Sequence of chain 2.A:
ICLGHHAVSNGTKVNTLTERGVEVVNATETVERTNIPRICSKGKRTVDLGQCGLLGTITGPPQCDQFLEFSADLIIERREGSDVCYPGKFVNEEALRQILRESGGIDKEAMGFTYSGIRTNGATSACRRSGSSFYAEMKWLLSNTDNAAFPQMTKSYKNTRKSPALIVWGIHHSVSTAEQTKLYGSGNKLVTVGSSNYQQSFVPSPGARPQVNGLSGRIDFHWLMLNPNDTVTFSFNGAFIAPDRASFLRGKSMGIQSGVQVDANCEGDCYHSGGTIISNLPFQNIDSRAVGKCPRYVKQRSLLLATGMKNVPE

Sequence of chain 2.B:
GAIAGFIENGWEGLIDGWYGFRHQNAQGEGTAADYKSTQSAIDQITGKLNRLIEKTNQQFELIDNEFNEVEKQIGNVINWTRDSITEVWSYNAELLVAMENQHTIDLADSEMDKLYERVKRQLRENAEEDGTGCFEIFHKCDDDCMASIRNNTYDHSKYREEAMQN

A protein and the small-molecule ligand that binds it are described below.
Small molecule (SMILES): CC(=O)N[C@@H]1[C@@H](O)[C@H](O)[C@@H](CO)O[C@H]1O

Binding-site contacts:
Ligand atom C3 contacts residue ASN26 of chain 2.A at 3.4 Å.
Ligand atom C4 contacts residue ASN26 of chain 2.A at 3.9 Å.
Ligand atom N2 contacts residue ASN26 of chain 2.A at 2.5 Å (h-bond).
Ligand atom C1 contacts residue ALA27 of chain 2.A at 4.2 Å (hydrophobic).
Ligand atom C6 contacts residue LEU52 of chain 2.B at 3.9 Å (hydrophobic).
Ligand atom O5 contacts residue ASN26 of chain 2.A at 2.4 Å (h-bond).
Ligand atom C2 contacts residue ASN26 of chain 2.A at 2.0 Å.
Ligand atom O6 contacts residue THR28 of chain 2.A at 4.5 Å.
Ligand atom O5 contacts residue THR307 of chain 2.A at 3.1 Å (h-bond).
Ligand atom C8 contacts residue ASN26 of chain 2.A at 3.9 Å.
Ligand atom O5 contacts residue ALA27 of chain 2.A at 3.8 Å.
Ligand atom C6 contacts residue THR307 of chain 2.A at 3.8 Å.
Ligand atom O6 contacts residue LEU52 of chain 2.B at 3.5 Å.
Ligand atom C1 contacts residue THR307 of chain 2.A at 3.8 Å.
Ligand atom O7 contacts residue ASN26 of chain 2.A at 3.7 Å.
Ligand atom O3 contacts residue ASN26 of chain 2.A at 4.4 Å.
Ligand atom C1 contacts residue ASN26 of chain 2.A at 1.4 Å.
Ligand atom C5 contacts residue ASN26 of chain 2.A at 3.6 Å.
Ligand atom C7 contacts residue ASN26 of chain 2.A at 3.1 Å.
Ligand atom C5 contacts residue THR307 of chain 2.A at 4.2 Å.
Ligand atom C6 contacts residue THR28 of chain 2.A at 3.8 Å.